A protein and the small-molecule ligand that binds it are described below.
Small molecule (SMILES): CC(=O)N[C@H]1[C@H]([C@H](O)[C@H](O)CO)O[C@@](O[C@H](CO)[C@@H](O)[C@@H]2O[C@@H](C(=O)O)C[C@H](O)[C@H]2NC(C)=O)(C(=O)O)C[C@@H]1O

Binding-site contacts:
Ligand atom O1B contacts residue THR276 of chain 46.A at 2.8 Å (h-bond).
Ligand atom C11 contacts residue LEU62 of chain 46.A at 4.0 Å (hydrophobic).
Ligand atom O1B contacts residue SER274 of chain 46.A at 3.9 Å.
Ligand atom N5 contacts residue ASN272 of chain 46.A at 3.1 Å (h-bond).
Ligand atom C10 contacts residue ASN272 of chain 46.A at 3.7 Å.
Ligand atom O1A contacts residue SER274 of chain 46.A at 2.3 Å (h-bond).
Ligand atom O8 contacts residue THR276 of chain 46.A at 3.2 Å.
Ligand atom C11 contacts residue PHE65 of chain 46.A at 3.7 Å (hydrophobic).
Ligand atom C11 contacts residue GLN278 of chain 46.A at 3.4 Å.
Ligand atom O1B contacts residue ASN272 of chain 46.A at 3.7 Å.
Ligand atom O1B contacts residue LYS68 of chain 46.A at 3.7 Å.
Ligand atom C10 contacts residue PHE75 of chain 46.B at 3.9 Å (hydrophobic).
Ligand atom C8 contacts residue GLN278 of chain 46.A at 3.7 Å.
Ligand atom C1 contacts residue THR276 of chain 46.A at 3.5 Å.
Ligand atom O9 contacts residue LYS68 of chain 46.A at 2.8 Å (salt-bridge).
Ligand atom C1 contacts residue LYS68 of chain 46.A at 3.8 Å.
Ligand atom O8 contacts residue GLN278 of chain 46.A at 3.5 Å (h-bond).
Ligand atom O8 contacts residue ASN272 of chain 46.A at 3.5 Å (h-bond).
Ligand atom O1A contacts residue THR276 of chain 46.A at 3.4 Å (h-bond).
Ligand atom N5 contacts residue GLN278 of chain 46.A at 3.7 Å.
Ligand atom C11 contacts residue THR276 of chain 46.A at 3.7 Å.
Ligand atom C4 contacts residue ASN272 of chain 46.A at 4.0 Å.
Ligand atom C10 contacts residue LEU62 of chain 46.A at 3.9 Å (hydrophobic).
Ligand atom O9 contacts residue LEU67 of chain 46.A at 3.2 Å.
Ligand atom C11 contacts residue ASN272 of chain 46.A at 3.4 Å.
Ligand atom C6 contacts residue ASN272 of chain 46.A at 3.5 Å.
Ligand atom C11 contacts residue PHE75 of chain 46.B at 3.5 Å (hydrophobic).
Ligand atom O10 contacts residue LEU62 of chain 46.A at 3.6 Å.
Ligand atom C11 contacts residue PHE270 of chain 46.A at 3.8 Å (hydrophobic).
Ligand atom O10 contacts residue PHE75 of chain 46.B at 3.5 Å.
Ligand atom C1 contacts residue SER274 of chain 46.A at 3.4 Å.
Ligand atom C11 contacts residue HIS138 of chain 46.E at 3.4 Å.
Ligand atom C7 contacts residue GLN278 of chain 46.A at 3.8 Å.
Ligand atom O1A contacts residue LYS68 of chain 46.A at 3.2 Å (salt-bridge).
Ligand atom C10 contacts residue GLN278 of chain 46.A at 4.0 Å.
Ligand atom O8 contacts residue LYS68 of chain 46.A at 3.9 Å.
Ligand atom C5 contacts residue ASN272 of chain 46.A at 3.9 Å.
Ligand atom C9 contacts residue LEU67 of chain 46.A at 3.9 Å (hydrophobic).
Ligand atom C9 contacts residue LYS68 of chain 46.A at 3.8 Å.
Ligand atom C9 contacts residue GLN278 of chain 46.A at 3.2 Å.

Sequence of chain 46.B:
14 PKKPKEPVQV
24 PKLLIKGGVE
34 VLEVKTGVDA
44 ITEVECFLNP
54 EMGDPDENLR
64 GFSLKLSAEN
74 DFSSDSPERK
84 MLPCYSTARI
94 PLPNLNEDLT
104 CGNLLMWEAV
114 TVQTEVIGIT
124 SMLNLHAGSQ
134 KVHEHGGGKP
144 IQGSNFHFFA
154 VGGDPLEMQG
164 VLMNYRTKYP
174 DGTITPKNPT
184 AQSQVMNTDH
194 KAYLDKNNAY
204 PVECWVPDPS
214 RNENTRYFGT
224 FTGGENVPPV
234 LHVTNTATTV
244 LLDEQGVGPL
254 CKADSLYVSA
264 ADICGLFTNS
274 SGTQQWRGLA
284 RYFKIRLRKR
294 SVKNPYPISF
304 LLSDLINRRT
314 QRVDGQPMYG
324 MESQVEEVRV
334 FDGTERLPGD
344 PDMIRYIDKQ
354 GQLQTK

Sequence of chain 46.A:
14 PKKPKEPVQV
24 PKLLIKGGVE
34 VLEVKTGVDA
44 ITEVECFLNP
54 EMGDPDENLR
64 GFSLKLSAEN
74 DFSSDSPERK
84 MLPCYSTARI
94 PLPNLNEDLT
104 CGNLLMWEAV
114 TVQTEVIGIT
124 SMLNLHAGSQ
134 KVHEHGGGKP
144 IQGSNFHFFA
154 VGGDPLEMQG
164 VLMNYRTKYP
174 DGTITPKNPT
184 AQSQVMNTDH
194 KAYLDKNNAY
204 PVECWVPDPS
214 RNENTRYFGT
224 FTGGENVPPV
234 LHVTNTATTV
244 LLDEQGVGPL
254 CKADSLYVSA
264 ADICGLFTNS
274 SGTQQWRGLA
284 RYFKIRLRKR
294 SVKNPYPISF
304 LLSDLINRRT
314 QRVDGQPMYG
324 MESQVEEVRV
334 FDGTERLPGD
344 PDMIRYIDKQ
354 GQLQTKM

Sequence of chain 46.E:
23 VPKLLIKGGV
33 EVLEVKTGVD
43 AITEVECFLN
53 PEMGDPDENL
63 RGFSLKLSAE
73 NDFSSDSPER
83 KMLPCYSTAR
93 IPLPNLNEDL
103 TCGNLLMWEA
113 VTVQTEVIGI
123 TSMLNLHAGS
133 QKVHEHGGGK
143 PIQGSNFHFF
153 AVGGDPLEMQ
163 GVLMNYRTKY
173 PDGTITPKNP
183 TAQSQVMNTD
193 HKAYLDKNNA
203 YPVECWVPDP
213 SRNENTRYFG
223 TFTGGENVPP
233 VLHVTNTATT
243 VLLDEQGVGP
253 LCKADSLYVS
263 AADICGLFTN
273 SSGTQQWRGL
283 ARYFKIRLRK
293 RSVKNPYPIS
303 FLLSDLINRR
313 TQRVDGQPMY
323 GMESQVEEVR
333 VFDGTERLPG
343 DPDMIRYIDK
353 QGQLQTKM